Sequence of chain 3.B:
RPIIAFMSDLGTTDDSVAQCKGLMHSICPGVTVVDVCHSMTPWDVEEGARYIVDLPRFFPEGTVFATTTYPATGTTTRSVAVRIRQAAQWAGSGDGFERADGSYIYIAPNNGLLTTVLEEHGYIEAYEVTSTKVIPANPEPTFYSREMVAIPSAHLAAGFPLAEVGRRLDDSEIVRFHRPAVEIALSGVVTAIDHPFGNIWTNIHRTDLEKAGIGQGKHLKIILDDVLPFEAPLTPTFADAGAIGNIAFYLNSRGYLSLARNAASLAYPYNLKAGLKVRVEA

Sequence of chain 1.B:
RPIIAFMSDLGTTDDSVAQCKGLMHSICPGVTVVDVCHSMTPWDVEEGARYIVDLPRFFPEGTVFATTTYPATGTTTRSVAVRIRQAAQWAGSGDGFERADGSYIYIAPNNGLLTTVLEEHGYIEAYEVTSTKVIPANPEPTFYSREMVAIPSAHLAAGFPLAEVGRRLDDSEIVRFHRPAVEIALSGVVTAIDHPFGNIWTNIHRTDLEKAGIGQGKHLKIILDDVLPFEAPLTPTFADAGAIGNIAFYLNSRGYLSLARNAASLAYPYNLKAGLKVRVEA

This small molecule binds to this protein.
Small molecule (SMILES): Nc1ccnc2c1ncn2[C@@H]1O[C@H](CO)[C@@H](O)[C@H]1O

Binding-site contacts:
Ligand atom N7 contacts residue PHE257 of chain 1.B at 3.4 Å.
Ligand atom N3 contacts residue TRP53 of chain 3.B at 3.3 Å (h-bond).
Ligand atom C1 contacts residue ARG280 of chain 1.B at 3.5 Å.
Ligand atom N3 contacts residue PHE257 of chain 1.B at 3.5 Å.
Ligand atom N6 contacts residue PHE257 of chain 1.B at 3.3 Å.
Ligand atom C2' contacts residue ASP19 of chain 3.B at 3.3 Å.
Ligand atom C3' contacts residue ASP19 of chain 3.B at 3.3 Å.
Ligand atom N9 contacts residue PHE257 of chain 1.B at 3.6 Å.
Ligand atom O5' contacts residue THR83 of chain 3.B at 3.6 Å.
Ligand atom O5' contacts residue PHE159 of chain 3.B at 3.1 Å.
Ligand atom O2' contacts residue TYR80 of chain 3.B at 3.0 Å (h-bond).
Ligand atom N7 contacts residue PHE216 of chain 1.B at 3.5 Å.
Ligand atom C1 contacts residue ALA282 of chain 1.B at 3.0 Å (hydrophobic).
Ligand atom C2 contacts residue PRO81 of chain 3.B at 3.6 Å (hydrophobic).
Ligand atom O5' contacts residue SER161 of chain 3.B at 3.0 Å (h-bond).
Ligand atom O3' contacts residue ASP19 of chain 3.B at 2.7 Å (salt-bridge).
Ligand atom C6 contacts residue PHE257 of chain 1.B at 3.3 Å (hydrophobic).
Ligand atom C2 contacts residue ALA282 of chain 1.B at 3.4 Å (hydrophobic).
Ligand atom C2 contacts residue PHE257 of chain 1.B at 3.5 Å (hydrophobic).
Ligand atom O4' contacts residue THR158 of chain 3.B at 3.5 Å (h-bond).
Ligand atom C5' contacts residue SER161 of chain 3.B at 3.5 Å.
Ligand atom O3' contacts residue TYR80 of chain 3.B at 3.0 Å (h-bond).
Ligand atom N7 contacts residue ASN218 of chain 1.B at 3.1 Å (h-bond).
Ligand atom N6 contacts residue ARG280 of chain 1.B at 3.0 Å (salt-bridge).
Ligand atom C4 contacts residue PHE257 of chain 1.B at 3.5 Å (hydrophobic).
Ligand atom C2' contacts residue PHE216 of chain 1.B at 3.6 Å (hydrophobic).
Ligand atom O2' contacts residue ASP19 of chain 3.B at 2.7 Å (salt-bridge).
Ligand atom N3 contacts residue PRO81 of chain 3.B at 3.4 Å.
Ligand atom N6 contacts residue ASN218 of chain 1.B at 2.7 Å (h-bond).
Ligand atom O2' contacts residue TRP53 of chain 3.B at 3.4 Å.
Ligand atom O3' contacts residue SER161 of chain 3.B at 2.9 Å (h-bond).
Ligand atom C5 contacts residue PHE257 of chain 1.B at 3.5 Å (hydrophobic).
Ligand atom O5' contacts residue TYR160 of chain 3.B at 2.9 Å (h-bond).
Ligand atom C5' contacts residue THR158 of chain 3.B at 3.2 Å.
Ligand atom C1 contacts residue PHE257 of chain 1.B at 3.3 Å (hydrophobic).
Ligand atom C1' contacts residue TYR80 of chain 3.B at 3.5 Å (hydrophobic).
Ligand atom C4 contacts residue TRP53 of chain 3.B at 3.3 Å (hydrophobic).
Ligand atom O5' contacts residue THR158 of chain 3.B at 2.8 Å (h-bond).
Ligand atom C8 contacts residue PHE216 of chain 1.B at 3.6 Å (hydrophobic).
Ligand atom O2' contacts residue PRO81 of chain 3.B at 3.5 Å (h-bond).